Sequence of chain 1.C:
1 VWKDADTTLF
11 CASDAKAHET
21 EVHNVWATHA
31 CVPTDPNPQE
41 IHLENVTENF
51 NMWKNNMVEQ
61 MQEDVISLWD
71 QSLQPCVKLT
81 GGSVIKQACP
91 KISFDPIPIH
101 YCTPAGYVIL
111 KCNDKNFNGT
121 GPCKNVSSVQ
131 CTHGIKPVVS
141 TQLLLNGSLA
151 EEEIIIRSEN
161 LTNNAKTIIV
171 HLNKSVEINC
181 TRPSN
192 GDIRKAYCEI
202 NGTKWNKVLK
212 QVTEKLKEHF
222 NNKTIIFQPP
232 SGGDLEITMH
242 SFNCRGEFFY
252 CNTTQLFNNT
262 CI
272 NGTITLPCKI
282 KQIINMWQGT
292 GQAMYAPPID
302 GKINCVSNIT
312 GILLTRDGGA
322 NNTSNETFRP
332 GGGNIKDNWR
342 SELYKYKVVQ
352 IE

This protein binds this small molecule.
Small molecule (SMILES): CC(=O)N[C@@H]1[C@@H](O)[C@H](O)[C@@H](CO)O[C@H]1O

Binding-site contacts:
Ligand atom O5 contacts residue ASN223 of chain 1.C at 2.3 Å (h-bond).
Ligand atom C8 contacts residue GLU219 of chain 1.C at 4.0 Å.
Ligand atom C8 contacts residue LYS218 of chain 1.C at 4.1 Å.
Ligand atom N2 contacts residue ASN223 of chain 1.C at 2.9 Å (h-bond).
Ligand atom C2 contacts residue ASN223 of chain 1.C at 2.5 Å.
Ligand atom C5 contacts residue ASN223 of chain 1.C at 3.6 Å.
Ligand atom C4 contacts residue ASN223 of chain 1.C at 4.2 Å.
Ligand atom O7 contacts residue ASN222 of chain 1.C at 3.3 Å (h-bond).
Ligand atom C8 contacts residue ASN222 of chain 1.C at 3.4 Å.
Ligand atom C8 contacts residue ASN223 of chain 1.C at 3.9 Å.
Ligand atom C1 contacts residue ASN223 of chain 1.C at 1.4 Å.
Ligand atom C7 contacts residue ASN222 of chain 1.C at 3.9 Å.
Ligand atom C7 contacts residue ASN223 of chain 1.C at 3.1 Å.
Ligand atom C3 contacts residue ASN223 of chain 1.C at 3.8 Å.
Ligand atom O7 contacts residue ASN223 of chain 1.C at 2.8 Å (h-bond).